This protein binds this small molecule.
Small molecule (SMILES): CC(=O)N[C@@H]1[C@@H](O)[C@H](O)[C@@H](CO)O[C@H]1O

Sequence of chain 1.J:
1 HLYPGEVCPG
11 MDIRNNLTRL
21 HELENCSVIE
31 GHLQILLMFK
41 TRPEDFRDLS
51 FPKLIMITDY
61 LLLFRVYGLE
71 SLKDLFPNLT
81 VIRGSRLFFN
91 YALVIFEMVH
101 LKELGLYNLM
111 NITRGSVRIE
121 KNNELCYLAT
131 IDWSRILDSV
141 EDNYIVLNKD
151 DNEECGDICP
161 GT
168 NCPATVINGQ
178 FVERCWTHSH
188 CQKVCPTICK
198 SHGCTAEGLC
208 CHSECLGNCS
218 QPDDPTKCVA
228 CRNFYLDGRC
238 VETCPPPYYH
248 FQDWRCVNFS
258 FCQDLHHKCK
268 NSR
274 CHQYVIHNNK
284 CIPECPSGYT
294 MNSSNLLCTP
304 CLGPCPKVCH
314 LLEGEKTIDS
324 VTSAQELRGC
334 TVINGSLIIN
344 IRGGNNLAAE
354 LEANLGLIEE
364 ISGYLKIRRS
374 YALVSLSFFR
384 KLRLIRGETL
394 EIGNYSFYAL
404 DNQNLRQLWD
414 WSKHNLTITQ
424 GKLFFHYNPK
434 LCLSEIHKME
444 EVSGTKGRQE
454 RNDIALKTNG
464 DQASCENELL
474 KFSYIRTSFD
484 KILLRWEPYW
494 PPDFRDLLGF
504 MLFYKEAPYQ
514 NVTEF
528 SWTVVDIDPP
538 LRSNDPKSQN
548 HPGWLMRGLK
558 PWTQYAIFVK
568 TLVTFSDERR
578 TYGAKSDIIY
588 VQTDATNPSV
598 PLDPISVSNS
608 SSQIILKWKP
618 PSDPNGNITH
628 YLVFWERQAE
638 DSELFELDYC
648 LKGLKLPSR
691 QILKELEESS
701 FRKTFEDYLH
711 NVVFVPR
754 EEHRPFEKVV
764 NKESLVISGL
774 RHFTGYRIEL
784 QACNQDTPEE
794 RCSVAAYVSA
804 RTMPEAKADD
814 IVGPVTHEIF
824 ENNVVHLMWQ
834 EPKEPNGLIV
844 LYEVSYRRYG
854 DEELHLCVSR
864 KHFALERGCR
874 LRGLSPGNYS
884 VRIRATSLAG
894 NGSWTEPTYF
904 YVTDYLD

Binding-site contacts:
Ligand atom O7 contacts residue HIS313 of chain 1.J at 4.1 Å.
Ligand atom C4 contacts residue ASN337 of chain 1.J at 4.3 Å.
Ligand atom O5 contacts residue ASN337 of chain 1.J at 2.4 Å (h-bond).
Ligand atom O7 contacts residue ASN337 of chain 1.J at 3.4 Å (h-bond).
Ligand atom C2 contacts residue ASN337 of chain 1.J at 2.5 Å.
Ligand atom C3 contacts residue ASN337 of chain 1.J at 3.8 Å.
Ligand atom C1 contacts residue ASN337 of chain 1.J at 1.4 Å.
Ligand atom C5 contacts residue ASN337 of chain 1.J at 3.8 Å.
Ligand atom C7 contacts residue HIS313 of chain 1.J at 4.0 Å.
Ligand atom C7 contacts residue ASN337 of chain 1.J at 3.4 Å.
Ligand atom N2 contacts residue ASN337 of chain 1.J at 3.0 Å (h-bond).
Ligand atom C8 contacts residue HIS313 of chain 1.J at 3.5 Å.